Binding-site contacts:
Ligand atom O3 contacts residue ARG228 of chain 2.B at 3.1 Å (salt-bridge).
Ligand atom C5 contacts residue TYR12 of chain 2.B at 3.8 Å (hydrophobic).
Ligand atom N1 contacts residue LEU99 of chain 2.B at 3.7 Å.
Ligand atom C6 contacts residue ALA207 of chain 2.B at 3.7 Å (hydrophobic).
Ligand atom O5 contacts residue LEU99 of chain 2.B at 3.0 Å (h-bond).
Ligand atom O6 contacts residue ALA207 of chain 2.B at 3.5 Å.
Ligand atom O2 contacts residue GLY98 of chain 2.B at 3.6 Å.
Ligand atom C6 contacts residue TYR12 of chain 2.B at 3.7 Å (hydrophobic).
Ligand atom C11 contacts residue LEU99 of chain 2.B at 4.0 Å (hydrophobic).
Ligand atom O6 contacts residue ASP208 of chain 2.B at 2.7 Å (salt-bridge).
Ligand atom N1 contacts residue TYR12 of chain 2.B at 3.6 Å (h-bond).
Ligand atom O6 contacts residue GLY98 of chain 2.B at 3.3 Å.
Ligand atom C11 contacts residue TYR12 of chain 2.B at 3.3 Å (hydrophobic).
Ligand atom C12 contacts residue LEU99 of chain 2.B at 3.5 Å (hydrophobic).
Ligand atom O4 contacts residue ASP208 of chain 2.B at 2.5 Å (salt-bridge).
Ligand atom C8 contacts residue LEU99 of chain 2.B at 3.5 Å (hydrophobic).
Ligand atom O4 contacts residue ARG228 of chain 2.B at 3.2 Å.
Ligand atom O3 contacts residue GLY227 of chain 2.B at 4.0 Å.
Ligand atom C4 contacts residue ASP208 of chain 2.B at 3.3 Å.
Ligand atom O6 contacts residue TYR100 of chain 2.B at 2.9 Å (h-bond).
Ligand atom C6 contacts residue TYR100 of chain 2.B at 3.6 Å (hydrophobic).
Ligand atom C4 contacts residue ASN14 of chain 2.B at 4.0 Å.
Ligand atom C10 contacts residue LEU99 of chain 2.B at 3.8 Å (hydrophobic).
Ligand atom C14 contacts residue LEU99 of chain 2.B at 3.9 Å (hydrophobic).
Ligand atom C9 contacts residue LEU99 of chain 2.B at 3.3 Å (hydrophobic).
Ligand atom O2 contacts residue LEU99 of chain 2.B at 3.6 Å (h-bond).
Ligand atom O4 contacts residue ASN14 of chain 2.B at 2.9 Å (h-bond).
Ligand atom C6 contacts residue ASP208 of chain 2.B at 3.5 Å.
Ligand atom O6 contacts residue LEU99 of chain 2.B at 3.1 Å (h-bond).
Ligand atom C5 contacts residue ASP208 of chain 2.B at 3.9 Å.
Ligand atom N1 contacts residue TYR100 of chain 2.B at 3.9 Å.
Ligand atom O5 contacts residue TYR100 of chain 2.B at 4.1 Å.
Ligand atom C13 contacts residue LEU99 of chain 2.B at 4.0 Å (hydrophobic).
Ligand atom C1 contacts residue LEU99 of chain 2.B at 3.5 Å (hydrophobic).
Ligand atom C5 contacts residue LEU99 of chain 2.B at 4.0 Å (hydrophobic).
Ligand atom C7 contacts residue LEU99 of chain 2.B at 4.0 Å (hydrophobic).
Ligand atom O4 contacts residue TYR12 of chain 2.B at 3.7 Å.
Ligand atom C3 contacts residue ASN14 of chain 2.B at 4.0 Å.
Ligand atom C6 contacts residue LEU99 of chain 2.B at 3.9 Å (hydrophobic).
Ligand atom C4 contacts residue ARG228 of chain 2.B at 3.9 Å.

The protein below binds the small molecule below.
Small molecule (SMILES): OC[C@H]1O[C@H](Oc2c[nH]c3ccc(Br)c(Cl)c23)[C@@H](O)[C@@H](O)[C@@H]1O

Sequence of chain 2.B:
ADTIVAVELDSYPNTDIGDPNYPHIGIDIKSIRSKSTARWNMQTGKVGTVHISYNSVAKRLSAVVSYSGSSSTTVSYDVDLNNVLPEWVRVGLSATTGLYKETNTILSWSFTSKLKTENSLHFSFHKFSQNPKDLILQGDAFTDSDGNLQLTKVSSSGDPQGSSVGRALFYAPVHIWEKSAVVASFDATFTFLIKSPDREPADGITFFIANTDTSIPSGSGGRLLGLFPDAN